Binding-site contacts:
Ligand atom C09 contacts residue MET104 of chain 1.A at 3.6 Å (hydrophobic).
Ligand atom CL1 contacts residue MET104 of chain 1.A at 3.8 Å.
Ligand atom C01 contacts residue MET104 of chain 1.A at 3.7 Å (hydrophobic).
Ligand atom C01 contacts residue PHE142 of chain 1.A at 3.5 Å (hydrophobic).
Ligand atom O19 contacts residue PHE146 of chain 1.A at 3.4 Å.
Ligand atom C15 contacts residue MET104 of chain 1.A at 3.9 Å (hydrophobic).
Ligand atom BR1 contacts residue GLY143 of chain 1.A at 3.8 Å.
Ligand atom CL1 contacts residue GLY103 of chain 1.A at 3.0 Å.
Ligand atom O17 contacts residue TRP172 of chain 1.A at 3.6 Å (h-bond).
Ligand atom N02 contacts residue THR192 of chain 1.A at 3.6 Å.
Ligand atom C16 contacts residue MET104 of chain 1.A at 3.7 Å (hydrophobic).
Ligand atom O17 contacts residue PHE146 of chain 1.A at 3.9 Å.
Ligand atom O19 contacts residue VAL158 of chain 1.A at 3.8 Å.
Ligand atom C10 contacts residue PHE146 of chain 1.A at 3.6 Å (hydrophobic).
Ligand atom N21 contacts residue ASP99 of chain 1.A at 2.8 Å (salt-bridge).
Ligand atom C15 contacts residue PHE146 of chain 1.A at 3.7 Å (hydrophobic).
Ligand atom C11 contacts residue PHE146 of chain 1.A at 3.7 Å (hydrophobic).
Ligand atom O19 contacts residue LEU109 of chain 1.A at 3.8 Å.
Ligand atom C14 contacts residue PHE146 of chain 1.A at 3.8 Å (hydrophobic).
Ligand atom N07 contacts residue PHE142 of chain 1.A at 3.7 Å.
Ligand atom N07 contacts residue MET104 of chain 1.A at 3.8 Å.
Ligand atom C16 contacts residue PHE146 of chain 1.A at 3.5 Å (hydrophobic).
Ligand atom C01 contacts residue ALA64 of chain 1.A at 3.9 Å (hydrophobic).
Ligand atom C05 contacts residue PHE142 of chain 1.A at 3.5 Å (hydrophobic).
Ligand atom C05 contacts residue MET104 of chain 1.A at 3.7 Å (hydrophobic).
Ligand atom C18 contacts residue LEU109 of chain 1.A at 3.9 Å (hydrophobic).
Ligand atom CL1 contacts residue ALA64 of chain 1.A at 3.8 Å.
Ligand atom C18 contacts residue TRP172 of chain 1.A at 3.2 Å (hydrophobic).
Ligand atom CL1 contacts residue ILE102 of chain 1.A at 2.9 Å.
Ligand atom N08 contacts residue PHE142 of chain 1.A at 3.9 Å.
Ligand atom N21 contacts residue THR192 of chain 1.A at 3.7 Å.
Ligand atom C18 contacts residue PHE146 of chain 1.A at 3.5 Å (hydrophobic).
Ligand atom C09 contacts residue PHE142 of chain 1.A at 3.8 Å (hydrophobic).
Ligand atom C06 contacts residue MET104 of chain 1.A at 3.6 Å (hydrophobic).
Ligand atom N02 contacts residue PHE142 of chain 1.A at 3.7 Å.
Ligand atom C06 contacts residue PHE142 of chain 1.A at 3.5 Å (hydrophobic).
Ligand atom N08 contacts residue MET104 of chain 1.A at 3.5 Å.
Ligand atom N02 contacts residue ALA64 of chain 1.A at 3.3 Å.
Ligand atom N04 contacts residue PHE142 of chain 1.A at 3.9 Å.
Ligand atom C03 contacts residue PHE142 of chain 1.A at 3.8 Å (hydrophobic).

Sequence of chain 1.A:
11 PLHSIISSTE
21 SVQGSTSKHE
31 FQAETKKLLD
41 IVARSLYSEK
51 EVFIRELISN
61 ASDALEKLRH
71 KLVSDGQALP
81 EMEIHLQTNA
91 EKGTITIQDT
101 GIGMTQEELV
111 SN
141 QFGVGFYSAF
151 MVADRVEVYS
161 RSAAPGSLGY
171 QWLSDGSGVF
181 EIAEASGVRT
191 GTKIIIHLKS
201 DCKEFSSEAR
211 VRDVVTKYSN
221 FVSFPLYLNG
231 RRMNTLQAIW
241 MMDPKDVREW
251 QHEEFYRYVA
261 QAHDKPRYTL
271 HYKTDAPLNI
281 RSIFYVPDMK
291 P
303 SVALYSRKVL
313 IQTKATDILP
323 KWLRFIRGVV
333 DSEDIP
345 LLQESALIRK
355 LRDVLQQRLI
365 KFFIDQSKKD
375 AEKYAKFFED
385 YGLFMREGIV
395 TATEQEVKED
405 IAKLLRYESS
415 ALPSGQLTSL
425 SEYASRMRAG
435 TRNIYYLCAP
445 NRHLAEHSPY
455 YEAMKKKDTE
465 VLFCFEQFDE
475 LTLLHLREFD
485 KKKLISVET

This small molecule binds to this protein.
Small molecule (SMILES): Nc1nc(Cl)c2cnn(Cc3cc4c(cc3Br)OCO4)c2n1